A small-molecule ligand and the protein it binds are described below.
Small molecule (SMILES): CC(=O)N[C@@H]1[C@@H](O)[C@H](O)[C@@H](CO)O[C@H]1O

Binding-site contacts:
Ligand atom O6 contacts residue GLU20 of chain 1.A at 4.2 Å.
Ligand atom C3 contacts residue ASN21 of chain 1.A at 3.8 Å.
Ligand atom O5 contacts residue ASN21 of chain 1.A at 2.4 Å (h-bond).
Ligand atom C1 contacts residue ASN21 of chain 1.A at 1.4 Å.
Ligand atom C7 contacts residue GLU20 of chain 1.A at 4.0 Å.
Ligand atom N2 contacts residue ASN21 of chain 1.A at 2.9 Å (h-bond).
Ligand atom C1 contacts residue GLU20 of chain 1.A at 3.9 Å.
Ligand atom N2 contacts residue SER77 of chain 1.C at 4.1 Å.
Ligand atom C2 contacts residue ASN21 of chain 1.A at 2.5 Å.
Ligand atom C7 contacts residue ASN21 of chain 1.A at 3.5 Å.
Ligand atom C4 contacts residue ASN21 of chain 1.A at 4.2 Å.
Ligand atom C5 contacts residue GLU20 of chain 1.A at 3.8 Å.
Ligand atom O3 contacts residue SER77 of chain 1.C at 3.2 Å.
Ligand atom O5 contacts residue GLU20 of chain 1.A at 4.0 Å.
Ligand atom C3 contacts residue SER77 of chain 1.C at 4.4 Å.
Ligand atom C5 contacts residue ASN21 of chain 1.A at 3.7 Å.
Ligand atom O7 contacts residue ASN21 of chain 1.A at 3.7 Å.
Ligand atom C8 contacts residue ARG18 of chain 1.A at 4.4 Å.
Ligand atom O6 contacts residue ASN21 of chain 1.A at 4.3 Å.
Ligand atom O7 contacts residue GLU20 of chain 1.A at 2.8 Å (salt-bridge).

Sequence of chain 1.A:
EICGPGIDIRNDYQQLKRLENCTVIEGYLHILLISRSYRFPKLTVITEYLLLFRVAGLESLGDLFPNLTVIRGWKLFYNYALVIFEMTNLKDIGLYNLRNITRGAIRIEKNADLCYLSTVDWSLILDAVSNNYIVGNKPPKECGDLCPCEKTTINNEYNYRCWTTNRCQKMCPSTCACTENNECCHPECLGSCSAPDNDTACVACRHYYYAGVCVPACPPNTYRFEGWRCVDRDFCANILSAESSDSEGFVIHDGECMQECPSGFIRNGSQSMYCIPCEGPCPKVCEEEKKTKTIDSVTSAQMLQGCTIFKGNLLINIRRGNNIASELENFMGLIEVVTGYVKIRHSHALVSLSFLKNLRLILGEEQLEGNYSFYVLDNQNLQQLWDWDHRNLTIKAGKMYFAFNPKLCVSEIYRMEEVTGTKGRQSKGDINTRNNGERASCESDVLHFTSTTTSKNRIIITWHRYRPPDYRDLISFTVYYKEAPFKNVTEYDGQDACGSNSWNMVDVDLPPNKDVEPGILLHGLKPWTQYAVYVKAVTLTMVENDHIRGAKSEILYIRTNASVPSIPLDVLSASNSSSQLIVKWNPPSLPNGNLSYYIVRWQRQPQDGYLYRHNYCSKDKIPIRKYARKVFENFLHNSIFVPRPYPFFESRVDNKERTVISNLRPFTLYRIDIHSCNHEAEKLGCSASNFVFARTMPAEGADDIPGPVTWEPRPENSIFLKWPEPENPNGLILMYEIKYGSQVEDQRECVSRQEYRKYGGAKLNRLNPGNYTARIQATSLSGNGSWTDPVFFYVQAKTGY

Sequence of chain 1.C:
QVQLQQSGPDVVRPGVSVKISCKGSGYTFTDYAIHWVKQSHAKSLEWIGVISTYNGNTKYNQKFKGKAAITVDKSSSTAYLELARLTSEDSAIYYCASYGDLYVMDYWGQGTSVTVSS